Binding-site contacts:
Ligand atom O5 contacts residue ILE159 of chain 1.D at 3.7 Å.
Ligand atom C5 contacts residue SER160 of chain 1.D at 4.2 Å.
Ligand atom C8 contacts residue PHE190 of chain 1.D at 3.8 Å (hydrophobic).
Ligand atom C5 contacts residue ILE159 of chain 1.D at 4.2 Å (hydrophobic).
Ligand atom C5 contacts residue ASN158 of chain 1.D at 3.6 Å.
Ligand atom C1 contacts residue PHE190 of chain 1.D at 3.9 Å (hydrophobic).
Ligand atom C8 contacts residue ILE154 of chain 1.D at 4.0 Å (hydrophobic).
Ligand atom O6 contacts residue ILE159 of chain 1.D at 4.3 Å.
Ligand atom O7 contacts residue ASN158 of chain 1.D at 2.9 Å (h-bond).
Ligand atom C6 contacts residue PHE190 of chain 1.D at 4.3 Å (hydrophobic).
Ligand atom O5 contacts residue SER160 of chain 1.D at 3.7 Å.
Ligand atom C2 contacts residue ASN158 of chain 1.D at 2.5 Å.
Ligand atom C7 contacts residue ILE154 of chain 1.D at 4.3 Å (hydrophobic).
Ligand atom C1 contacts residue ASN158 of chain 1.D at 1.4 Å.
Ligand atom O5 contacts residue PHE190 of chain 1.D at 4.0 Å.
Ligand atom C8 contacts residue ASN158 of chain 1.D at 4.4 Å.
Ligand atom O5 contacts residue ASN158 of chain 1.D at 2.3 Å (h-bond).
Ligand atom O6 contacts residue SER160 of chain 1.D at 2.7 Å (h-bond).
Ligand atom C1 contacts residue ILE154 of chain 1.D at 4.4 Å (hydrophobic).
Ligand atom C4 contacts residue ASN158 of chain 1.D at 4.2 Å.
Ligand atom C3 contacts residue ASN158 of chain 1.D at 3.8 Å.
Ligand atom C5 contacts residue PHE190 of chain 1.D at 3.7 Å (hydrophobic).
Ligand atom O7 contacts residue PRO30 of chain 1.D at 4.3 Å.
Ligand atom N2 contacts residue ASN158 of chain 1.D at 3.0 Å (h-bond).
Ligand atom C7 contacts residue ASN158 of chain 1.D at 3.1 Å.
Ligand atom C6 contacts residue SER160 of chain 1.D at 3.4 Å.
Ligand atom N2 contacts residue ILE154 of chain 1.D at 4.1 Å.
Ligand atom C6 contacts residue ILE159 of chain 1.D at 3.8 Å (hydrophobic).
Ligand atom N2 contacts residue GLU192 of chain 1.D at 4.4 Å.

Sequence of chain 1.D:
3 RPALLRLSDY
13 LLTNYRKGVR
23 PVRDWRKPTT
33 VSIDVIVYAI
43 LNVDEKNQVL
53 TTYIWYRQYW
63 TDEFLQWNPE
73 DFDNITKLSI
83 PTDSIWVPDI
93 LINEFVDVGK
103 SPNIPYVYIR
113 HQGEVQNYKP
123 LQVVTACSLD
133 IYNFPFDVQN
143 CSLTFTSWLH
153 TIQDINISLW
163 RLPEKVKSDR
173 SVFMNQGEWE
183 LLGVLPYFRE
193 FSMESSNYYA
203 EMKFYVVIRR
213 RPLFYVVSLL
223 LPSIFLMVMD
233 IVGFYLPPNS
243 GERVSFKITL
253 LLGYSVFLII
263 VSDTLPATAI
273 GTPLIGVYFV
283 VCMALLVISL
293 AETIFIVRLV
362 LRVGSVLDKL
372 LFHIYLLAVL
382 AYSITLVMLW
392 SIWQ

This small molecule binds to this protein.
Small molecule (SMILES): CC(=O)N[C@H]1[C@H](O[C@H]2[C@H](O)[C@@H](NC(C)=O)CO[C@@H]2CO)O[C@H](CO)[C@@H](O)[C@@H]1O